Binding-site contacts:
Ligand atom OAE contacts residue GLU140 of chain 12.A at 2.3 Å (salt-bridge).
Ligand atom OAC contacts residue ARG185 of chain 10.A at 3.0 Å (salt-bridge).
Ligand atom PAJ contacts residue ARG122 of chain 3.A at 3.8 Å.
Ligand atom PAJ contacts residue SER90 of chain 3.A at 3.7 Å.
Ligand atom CAB contacts residue SER90 of chain 3.A at 3.9 Å.
Ligand atom CAG contacts residue PHE169 of chain 10.A at 3.7 Å (hydrophobic).
Ligand atom OAC contacts residue ARG139 of chain 12.A at 3.0 Å (salt-bridge).
Ligand atom CAA contacts residue TRP84 of chain 3.A at 3.4 Å (hydrophobic).
Ligand atom PAJ contacts residue ARG185 of chain 10.A at 3.7 Å.
Ligand atom OAE contacts residue ARG139 of chain 12.A at 3.5 Å (salt-bridge).
Ligand atom OAH contacts residue SER90 of chain 3.A at 2.9 Å (h-bond).
Ligand atom CAF contacts residue FMN1 of chain 10.C at 3.4 Å.
Ligand atom CAA contacts residue ALA89 of chain 3.A at 3.8 Å (hydrophobic).
Ligand atom OAH contacts residue GLY91 of chain 3.A at 3.9 Å.
Ligand atom CAA contacts residue FMN1 of chain 10.C at 3.6 Å.
Ligand atom CAB contacts residue FMN1 of chain 10.C at 3.8 Å.
Ligand atom OAH contacts residue ARG122 of chain 3.A at 3.4 Å (salt-bridge).
Ligand atom CAG contacts residue ARG122 of chain 3.A at 3.7 Å.
Ligand atom CAB contacts residue PHE169 of chain 10.A at 3.8 Å (hydrophobic).
Ligand atom OAD contacts residue LYS129 of chain 3.A at 2.7 Å (salt-bridge).
Ligand atom PAJ contacts residue ARG139 of chain 12.A at 3.9 Å.
Ligand atom CAA contacts residue TRP200 of chain 10.A at 3.7 Å (hydrophobic).
Ligand atom OAC contacts residue GLU140 of chain 12.A at 3.7 Å.
Ligand atom CAF contacts residue ALA89 of chain 3.A at 3.5 Å (hydrophobic).
Ligand atom CAF contacts residue SER90 of chain 3.A at 3.8 Å.
Ligand atom OAE contacts residue LYS129 of chain 3.A at 3.6 Å (salt-bridge).
Ligand atom CAG contacts residue SER90 of chain 3.A at 3.8 Å.
Ligand atom OAD contacts residue SER90 of chain 3.A at 3.6 Å (h-bond).
Ligand atom OAD contacts residue GLU140 of chain 12.A at 3.7 Å.
Ligand atom OAD contacts residue ARG185 of chain 10.A at 2.9 Å (salt-bridge).
Ligand atom CAG contacts residue FMN1 of chain 10.C at 3.4 Å.
Ligand atom CAB contacts residue TRP200 of chain 10.A at 3.6 Å (hydrophobic).
Ligand atom OAD contacts residue GLY91 of chain 3.A at 2.8 Å (h-bond).
Ligand atom CAI contacts residue SER90 of chain 3.A at 3.6 Å.
Ligand atom OAE contacts residue ARG122 of chain 3.A at 3.0 Å (salt-bridge).
Ligand atom PAJ contacts residue LYS129 of chain 3.A at 3.7 Å.
Ligand atom PAJ contacts residue GLU140 of chain 12.A at 3.4 Å.
Ligand atom CAF contacts residue ARG122 of chain 3.A at 3.6 Å.
Ligand atom OAC contacts residue PHE169 of chain 10.A at 3.6 Å.
Ligand atom CAI contacts residue FMN1 of chain 10.C at 3.6 Å.

A protein and the small-molecule ligand that binds it are described below.
Small molecule (SMILES): CC(C)=CCOP(=O)(O)O

Sequence of chain 3.A:
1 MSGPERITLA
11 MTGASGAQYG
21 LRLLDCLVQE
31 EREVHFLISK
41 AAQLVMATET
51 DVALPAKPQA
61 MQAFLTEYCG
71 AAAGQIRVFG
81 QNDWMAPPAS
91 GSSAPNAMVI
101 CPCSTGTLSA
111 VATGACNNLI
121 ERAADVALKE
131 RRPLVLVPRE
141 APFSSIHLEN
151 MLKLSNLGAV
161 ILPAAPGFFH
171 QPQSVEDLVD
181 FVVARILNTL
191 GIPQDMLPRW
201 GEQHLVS

Sequence of chain 12.A:
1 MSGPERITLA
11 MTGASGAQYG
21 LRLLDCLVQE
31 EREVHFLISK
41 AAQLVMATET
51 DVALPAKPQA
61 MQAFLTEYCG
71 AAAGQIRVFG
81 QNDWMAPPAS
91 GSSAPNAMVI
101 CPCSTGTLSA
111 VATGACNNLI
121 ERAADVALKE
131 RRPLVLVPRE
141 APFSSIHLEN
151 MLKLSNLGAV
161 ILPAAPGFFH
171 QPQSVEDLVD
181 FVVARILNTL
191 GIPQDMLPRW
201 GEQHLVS

Sequence of chain 10.A:
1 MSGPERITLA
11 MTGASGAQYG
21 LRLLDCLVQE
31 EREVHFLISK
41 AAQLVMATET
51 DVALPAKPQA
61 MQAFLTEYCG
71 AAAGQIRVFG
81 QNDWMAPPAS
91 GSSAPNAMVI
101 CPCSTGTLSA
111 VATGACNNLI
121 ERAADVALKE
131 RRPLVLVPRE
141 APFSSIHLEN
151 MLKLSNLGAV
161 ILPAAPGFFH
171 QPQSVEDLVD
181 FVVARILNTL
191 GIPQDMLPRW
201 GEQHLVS